Binding-site contacts:
Ligand atom N1 contacts residue PHE344 of chain 1.F at 3.4 Å.
Ligand atom O2 contacts residue LEU444 of chain 1.F at 3.3 Å.
Ligand atom C4 contacts residue PHE344 of chain 1.F at 3.1 Å (hydrophobic).
Ligand atom N10 contacts residue MOS1 of chain 1.R at 3.6 Å.
Ligand atom O4 contacts residue PHE439 of chain 1.F at 3.4 Å.
Ligand atom O4 contacts residue THR440 of chain 1.F at 3.1 Å (h-bond).
Ligand atom C9A contacts residue PHE344 of chain 1.F at 3.6 Å (hydrophobic).
Ligand atom C10 contacts residue GLU232 of chain 1.F at 3.4 Å.
Ligand atom N3 contacts residue THR440 of chain 1.F at 3.8 Å.
Ligand atom N10 contacts residue ALA509 of chain 1.F at 4.0 Å.
Ligand atom C4A contacts residue PHE439 of chain 1.F at 3.7 Å (hydrophobic).
Ligand atom N10 contacts residue GLU232 of chain 1.F at 2.8 Å (salt-bridge).
Ligand atom N1 contacts residue GLU232 of chain 1.F at 3.0 Å (salt-bridge).
Ligand atom N10 contacts residue PHE344 of chain 1.F at 3.5 Å.
Ligand atom O4 contacts residue PHE344 of chain 1.F at 3.4 Å.
Ligand atom C5A contacts residue MOS1 of chain 1.R at 2.7 Å.
Ligand atom C5A contacts residue PHE344 of chain 1.F at 3.6 Å (hydrophobic).
Ligand atom C10 contacts residue PHE439 of chain 1.F at 3.5 Å (hydrophobic).
Ligand atom C9A contacts residue GLU232 of chain 1.F at 3.3 Å.
Ligand atom C9A contacts residue ALA508 of chain 1.F at 3.4 Å (hydrophobic).
Ligand atom C5A contacts residue GLU691 of chain 1.F at 3.8 Å.
Ligand atom C5A contacts residue ALA509 of chain 1.F at 3.0 Å (hydrophobic).
Ligand atom C4 contacts residue PHE439 of chain 1.F at 3.8 Å (hydrophobic).
Ligand atom C4 contacts residue THR440 of chain 1.F at 3.7 Å.
Ligand atom C4A contacts residue PHE344 of chain 1.F at 3.1 Å (hydrophobic).
Ligand atom N10 contacts residue ALA508 of chain 1.F at 3.5 Å.
Ligand atom N5 contacts residue ALA509 of chain 1.F at 3.1 Å.
Ligand atom N1 contacts residue PHE439 of chain 1.F at 3.5 Å.
Ligand atom O4 contacts residue ARG310 of chain 1.F at 3.5 Å (salt-bridge).
Ligand atom C4A contacts residue ALA509 of chain 1.F at 3.8 Å (hydrophobic).
Ligand atom C2 contacts residue PHE439 of chain 1.F at 3.6 Å (hydrophobic).
Ligand atom C9A contacts residue MOS1 of chain 1.R at 2.4 Å.
Ligand atom N3 contacts residue PHE344 of chain 1.F at 3.6 Å.
Ligand atom N5 contacts residue PHE344 of chain 1.F at 3.3 Å.
Ligand atom C9A contacts residue ALA509 of chain 1.F at 3.1 Å (hydrophobic).
Ligand atom N3 contacts residue PHE439 of chain 1.F at 3.7 Å.
Ligand atom C2 contacts residue PHE344 of chain 1.F at 3.6 Å (hydrophobic).
Ligand atom O2 contacts residue LEU303 of chain 1.F at 3.7 Å.
Ligand atom C10 contacts residue PHE344 of chain 1.F at 3.3 Å (hydrophobic).
Ligand atom C2 contacts residue LEU444 of chain 1.F at 3.7 Å (hydrophobic).

Sequence of chain 1.F:
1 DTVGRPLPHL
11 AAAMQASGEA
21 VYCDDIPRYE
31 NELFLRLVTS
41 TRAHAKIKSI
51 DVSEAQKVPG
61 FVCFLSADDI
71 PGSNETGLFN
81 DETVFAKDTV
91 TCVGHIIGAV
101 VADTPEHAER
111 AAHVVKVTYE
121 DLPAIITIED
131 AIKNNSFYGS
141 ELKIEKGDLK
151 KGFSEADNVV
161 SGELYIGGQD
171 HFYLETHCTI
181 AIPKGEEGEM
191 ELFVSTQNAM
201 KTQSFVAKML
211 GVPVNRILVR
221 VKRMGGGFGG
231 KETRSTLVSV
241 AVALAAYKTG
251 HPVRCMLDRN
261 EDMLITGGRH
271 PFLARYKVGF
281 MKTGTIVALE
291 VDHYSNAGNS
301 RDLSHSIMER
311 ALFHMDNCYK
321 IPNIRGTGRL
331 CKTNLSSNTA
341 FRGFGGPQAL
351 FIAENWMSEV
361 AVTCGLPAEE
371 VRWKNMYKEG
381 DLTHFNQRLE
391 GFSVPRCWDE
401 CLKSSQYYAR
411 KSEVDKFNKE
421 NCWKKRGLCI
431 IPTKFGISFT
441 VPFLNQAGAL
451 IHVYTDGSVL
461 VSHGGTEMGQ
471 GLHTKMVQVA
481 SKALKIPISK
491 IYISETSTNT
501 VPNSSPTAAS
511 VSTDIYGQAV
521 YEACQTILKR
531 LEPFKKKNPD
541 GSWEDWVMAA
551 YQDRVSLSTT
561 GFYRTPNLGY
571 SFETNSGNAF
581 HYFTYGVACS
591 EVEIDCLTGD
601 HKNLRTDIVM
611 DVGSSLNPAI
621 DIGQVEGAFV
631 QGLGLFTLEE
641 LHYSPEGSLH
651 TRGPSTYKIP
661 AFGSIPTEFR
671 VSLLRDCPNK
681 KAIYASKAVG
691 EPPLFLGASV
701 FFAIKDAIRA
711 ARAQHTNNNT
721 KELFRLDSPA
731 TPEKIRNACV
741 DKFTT

The small molecule below binds the protein below.
Small molecule (SMILES): O=c1[nH]c(=O)c2nccnc2[nH]1